Sequence of chain 1.B:
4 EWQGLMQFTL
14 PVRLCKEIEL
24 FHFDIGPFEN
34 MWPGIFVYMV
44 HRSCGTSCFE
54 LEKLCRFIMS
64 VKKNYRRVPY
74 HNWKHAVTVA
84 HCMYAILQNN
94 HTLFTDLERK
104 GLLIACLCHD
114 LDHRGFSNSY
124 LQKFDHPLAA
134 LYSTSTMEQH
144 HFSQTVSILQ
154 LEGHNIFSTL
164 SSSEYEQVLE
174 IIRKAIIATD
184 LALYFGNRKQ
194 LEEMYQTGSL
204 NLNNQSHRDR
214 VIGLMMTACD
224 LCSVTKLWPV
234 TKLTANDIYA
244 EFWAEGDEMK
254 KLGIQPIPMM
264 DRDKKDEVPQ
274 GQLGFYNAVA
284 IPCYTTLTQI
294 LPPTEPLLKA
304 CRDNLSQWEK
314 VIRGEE

A protein and the small-molecule ligand that binds it are described below.
Small molecule (SMILES): COc1cn(-c2ccc(N3CCOC3=O)cc2F)nc(-c2ccnn2-c2ccccc2)c1=O

Binding-site contacts:
Ligand atom C3 contacts residue LEU184 of chain 1.B at 3.5 Å (hydrophobic).
Ligand atom C31 contacts residue GLY274 of chain 1.B at 3.8 Å.
Ligand atom C11 contacts residue ALA185 of chain 1.B at 3.9 Å (hydrophobic).
Ligand atom O30 contacts residue GLN275 of chain 1.B at 2.9 Å (h-bond).
Ligand atom C23 contacts residue PHE245 of chain 1.B at 3.8 Å (hydrophobic).
Ligand atom O12 contacts residue PHE188 of chain 1.B at 3.5 Å.
Ligand atom C2 contacts residue LEU184 of chain 1.B at 3.6 Å (hydrophobic).
Ligand atom C24 contacts residue PHE245 of chain 1.B at 3.7 Å (hydrophobic).
Ligand atom C31 contacts residue MET262 of chain 1.B at 3.8 Å (hydrophobic).
Ligand atom C16 contacts residue PHE278 of chain 1.B at 3.4 Å (hydrophobic).
Ligand atom C24 contacts residue HIS74 of chain 1.B at 3.7 Å.
Ligand atom C9 contacts residue ALA185 of chain 1.B at 3.8 Å (hydrophobic).
Ligand atom C25 contacts residue HIS74 of chain 1.B at 3.6 Å.
Ligand atom C17 contacts residue PHE278 of chain 1.B at 3.5 Å (hydrophobic).
Ligand atom C5 contacts residue LEU184 of chain 1.B at 3.8 Å (hydrophobic).
Ligand atom C13 contacts residue LEU184 of chain 1.B at 3.9 Å (hydrophobic).
Ligand atom C18 contacts residue ILE241 of chain 1.B at 3.8 Å (hydrophobic).
Ligand atom C31 contacts residue TYR242 of chain 1.B at 3.7 Å (hydrophobic).
Ligand atom C18 contacts residue PHE278 of chain 1.B at 3.4 Å (hydrophobic).
Ligand atom O10 contacts residue LEU184 of chain 1.B at 3.9 Å.
Ligand atom N15 contacts residue PHE278 of chain 1.B at 3.3 Å.
Ligand atom C28 contacts residue PHE278 of chain 1.B at 3.5 Å (hydrophobic).
Ligand atom F1 contacts residue PHE278 of chain 1.B at 3.3 Å.
Ligand atom C32 contacts residue PHE278 of chain 1.B at 3.8 Å (hydrophobic).
Ligand atom O30 contacts residue TYR242 of chain 1.B at 3.4 Å (h-bond).
Ligand atom N7 contacts residue LEU184 of chain 1.B at 3.8 Å.
Ligand atom C19 contacts residue ILE241 of chain 1.B at 3.7 Å (hydrophobic).
Ligand atom O33 contacts residue GLN275 of chain 1.B at 3.0 Å (h-bond).
Ligand atom N14 contacts residue PHE278 of chain 1.B at 3.4 Å.
Ligand atom N20 contacts residue TYR73 of chain 1.B at 3.6 Å.
Ligand atom C11 contacts residue LEU184 of chain 1.B at 3.7 Å (hydrophobic).
Ligand atom C29 contacts residue GLN275 of chain 1.B at 3.9 Å.
Ligand atom N20 contacts residue LEU224 of chain 1.B at 3.7 Å.
Ligand atom O10 contacts residue ALA185 of chain 1.B at 3.3 Å (h-bond).
Ligand atom C4 contacts residue LEU184 of chain 1.B at 3.6 Å (hydrophobic).
Ligand atom C29 contacts residue PHE278 of chain 1.B at 3.6 Å (hydrophobic).
Ligand atom O33 contacts residue PHE278 of chain 1.B at 3.9 Å.
Ligand atom C23 contacts residue ILE241 of chain 1.B at 3.9 Å (hydrophobic).
Ligand atom O12 contacts residue LEU184 of chain 1.B at 3.8 Å.
Ligand atom C32 contacts residue GLN275 of chain 1.B at 3.8 Å.